The protein below binds the small molecule below.
Small molecule (SMILES): CC(=O)N[C@@H]1[C@@H](O)[C@H](O)[C@@H](CO)O[C@H]1O

Binding-site contacts:
Ligand atom C8 contacts residue ASN90 of chain 1.B at 4.2 Å.
Ligand atom O6 contacts residue LYS26 of chain 1.B at 3.7 Å.
Ligand atom O5 contacts residue ASN90 of chain 1.B at 2.3 Å (h-bond).
Ligand atom N2 contacts residue ASN90 of chain 1.B at 3.0 Å (h-bond).
Ligand atom C5 contacts residue ASN90 of chain 1.B at 3.7 Å.
Ligand atom C4 contacts residue ASN90 of chain 1.B at 4.2 Å.
Ligand atom C2 contacts residue ASN90 of chain 1.B at 2.5 Å.
Ligand atom C3 contacts residue ASN90 of chain 1.B at 3.8 Å.
Ligand atom O7 contacts residue THR92 of chain 1.B at 4.0 Å.
Ligand atom O7 contacts residue ASN90 of chain 1.B at 3.3 Å (h-bond).
Ligand atom O5 contacts residue VAL93 of chain 1.B at 4.2 Å.
Ligand atom C7 contacts residue ASN90 of chain 1.B at 3.4 Å.
Ligand atom C1 contacts residue THR92 of chain 1.B at 4.3 Å.
Ligand atom O6 contacts residue ASN90 of chain 1.B at 4.5 Å.
Ligand atom O5 contacts residue LYS26 of chain 1.B at 3.9 Å.
Ligand atom C1 contacts residue ASN90 of chain 1.B at 1.4 Å.

Sequence of chain 1.B:
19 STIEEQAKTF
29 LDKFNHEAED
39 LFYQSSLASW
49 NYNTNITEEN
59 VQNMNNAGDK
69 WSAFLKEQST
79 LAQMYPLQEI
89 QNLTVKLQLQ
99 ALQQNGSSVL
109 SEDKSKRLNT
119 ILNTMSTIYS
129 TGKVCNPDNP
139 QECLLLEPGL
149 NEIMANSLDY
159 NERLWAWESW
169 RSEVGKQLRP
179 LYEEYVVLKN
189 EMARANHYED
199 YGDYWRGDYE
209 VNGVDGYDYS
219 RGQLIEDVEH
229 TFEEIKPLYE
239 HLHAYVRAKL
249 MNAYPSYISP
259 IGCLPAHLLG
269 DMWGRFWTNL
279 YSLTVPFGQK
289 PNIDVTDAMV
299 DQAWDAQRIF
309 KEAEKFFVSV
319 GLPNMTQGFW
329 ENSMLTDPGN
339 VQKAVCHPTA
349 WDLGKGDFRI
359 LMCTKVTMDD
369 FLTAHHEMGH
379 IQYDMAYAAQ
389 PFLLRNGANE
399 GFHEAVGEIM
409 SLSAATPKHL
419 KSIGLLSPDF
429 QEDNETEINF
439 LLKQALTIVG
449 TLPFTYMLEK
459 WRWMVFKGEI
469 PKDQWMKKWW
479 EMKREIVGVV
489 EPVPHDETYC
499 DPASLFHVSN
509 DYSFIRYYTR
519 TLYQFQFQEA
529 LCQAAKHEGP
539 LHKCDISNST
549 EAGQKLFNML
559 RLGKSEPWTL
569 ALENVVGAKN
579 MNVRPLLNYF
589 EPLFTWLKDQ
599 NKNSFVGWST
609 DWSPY